Sequence of chain 2.A:
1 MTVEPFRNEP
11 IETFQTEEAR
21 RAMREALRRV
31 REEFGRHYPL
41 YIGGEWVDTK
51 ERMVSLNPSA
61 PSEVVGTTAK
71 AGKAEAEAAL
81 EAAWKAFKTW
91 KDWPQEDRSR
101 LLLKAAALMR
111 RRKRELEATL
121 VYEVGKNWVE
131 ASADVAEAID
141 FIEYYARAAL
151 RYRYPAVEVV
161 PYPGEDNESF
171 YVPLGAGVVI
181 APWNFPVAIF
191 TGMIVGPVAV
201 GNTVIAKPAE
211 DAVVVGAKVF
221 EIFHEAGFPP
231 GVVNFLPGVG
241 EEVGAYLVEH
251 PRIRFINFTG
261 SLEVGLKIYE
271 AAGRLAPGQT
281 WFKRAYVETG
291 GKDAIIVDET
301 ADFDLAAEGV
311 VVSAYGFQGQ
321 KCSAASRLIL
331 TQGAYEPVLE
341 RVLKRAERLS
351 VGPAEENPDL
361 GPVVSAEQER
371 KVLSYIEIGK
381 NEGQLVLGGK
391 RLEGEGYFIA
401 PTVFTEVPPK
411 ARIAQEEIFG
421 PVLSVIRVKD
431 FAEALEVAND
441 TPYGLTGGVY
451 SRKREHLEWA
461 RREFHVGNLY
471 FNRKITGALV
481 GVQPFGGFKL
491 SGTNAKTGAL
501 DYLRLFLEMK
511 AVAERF

The protein below binds the small molecule below.
Small molecule (SMILES): C[C@H](N)C(=O)O

Binding-site contacts:
Ligand atom OXT contacts residue ALA478 of chain 2.A at 4.3 Å.
Ligand atom OXT contacts residue PHE185 of chain 2.A at 4.3 Å.
Ligand atom C contacts residue THR476 of chain 2.A at 4.3 Å.
Ligand atom C contacts residue SER323 of chain 2.A at 3.3 Å.
Ligand atom CB contacts residue CYS322 of chain 2.A at 3.5 Å (hydrophobic).
Ligand atom CB contacts residue SER323 of chain 2.A at 3.9 Å.
Ligand atom CA contacts residue PHE185 of chain 2.A at 4.3 Å (hydrophobic).
Ligand atom OXT contacts residue LYS321 of chain 2.A at 4.1 Å.
Ligand atom OXT contacts residue SER323 of chain 2.A at 2.8 Å (h-bond).
Ligand atom OXT contacts residue GLY477 of chain 2.A at 2.9 Å (h-bond).
Ligand atom O contacts residue SER323 of chain 2.A at 3.6 Å.
Ligand atom CB contacts residue PHE185 of chain 2.A at 3.8 Å (hydrophobic).
Ligand atom CB contacts residue PHE485 of chain 2.A at 3.9 Å (hydrophobic).
Ligand atom O contacts residue THR476 of chain 2.A at 4.0 Å.
Ligand atom CA contacts residue SER323 of chain 2.A at 4.2 Å.
Ligand atom O contacts residue ALA478 of chain 2.A at 3.0 Å (h-bond).
Ligand atom N contacts residue PHE485 of chain 2.A at 3.5 Å.
Ligand atom C contacts residue PHE485 of chain 2.A at 4.3 Å (hydrophobic).
Ligand atom N contacts residue ALA478 of chain 2.A at 4.2 Å.
Ligand atom C contacts residue GLY477 of chain 2.A at 3.4 Å.
Ligand atom O contacts residue PHE485 of chain 2.A at 3.6 Å.
Ligand atom O contacts residue GLY477 of chain 2.A at 3.2 Å (h-bond).
Ligand atom CA contacts residue PHE485 of chain 2.A at 4.2 Å (hydrophobic).
Ligand atom OXT contacts residue THR476 of chain 2.A at 3.8 Å.
Ligand atom C contacts residue ALA478 of chain 2.A at 3.8 Å (hydrophobic).
Ligand atom N contacts residue GLU137 of chain 2.A at 4.4 Å.